Sequence of chain 1.A:
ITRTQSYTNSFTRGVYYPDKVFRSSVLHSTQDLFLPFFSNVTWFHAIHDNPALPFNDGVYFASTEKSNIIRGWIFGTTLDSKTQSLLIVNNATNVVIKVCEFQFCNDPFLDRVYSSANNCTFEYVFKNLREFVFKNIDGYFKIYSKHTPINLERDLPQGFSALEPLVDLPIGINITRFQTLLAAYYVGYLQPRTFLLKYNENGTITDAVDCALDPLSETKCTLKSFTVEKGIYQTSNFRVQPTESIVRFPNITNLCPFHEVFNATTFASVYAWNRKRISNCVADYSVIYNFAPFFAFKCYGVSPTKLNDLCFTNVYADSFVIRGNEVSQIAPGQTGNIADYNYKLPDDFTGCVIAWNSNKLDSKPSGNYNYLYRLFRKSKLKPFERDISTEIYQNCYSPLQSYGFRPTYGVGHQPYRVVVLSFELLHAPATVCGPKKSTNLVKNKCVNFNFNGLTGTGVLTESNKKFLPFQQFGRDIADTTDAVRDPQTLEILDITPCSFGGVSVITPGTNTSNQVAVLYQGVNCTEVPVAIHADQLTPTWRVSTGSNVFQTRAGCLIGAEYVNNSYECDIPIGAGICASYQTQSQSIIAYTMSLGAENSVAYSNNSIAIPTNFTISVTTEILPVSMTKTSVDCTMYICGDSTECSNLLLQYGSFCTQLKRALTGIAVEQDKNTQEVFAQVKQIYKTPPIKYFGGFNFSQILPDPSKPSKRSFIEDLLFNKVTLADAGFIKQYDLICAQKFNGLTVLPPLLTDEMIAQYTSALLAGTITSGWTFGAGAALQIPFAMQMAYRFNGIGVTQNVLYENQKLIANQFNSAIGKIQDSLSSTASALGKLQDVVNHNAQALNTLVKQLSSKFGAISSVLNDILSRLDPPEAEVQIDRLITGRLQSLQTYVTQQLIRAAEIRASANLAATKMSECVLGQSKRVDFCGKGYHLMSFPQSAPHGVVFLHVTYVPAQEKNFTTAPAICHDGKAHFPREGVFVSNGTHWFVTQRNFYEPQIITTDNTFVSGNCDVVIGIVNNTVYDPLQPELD

A protein and the small-molecule ligand that binds it are described below.
Small molecule (SMILES): CC(=O)N[C@@H]1[C@@H](O)[C@H](O)[C@@H](CO)O[C@H]1O

Binding-site contacts:
Ligand atom O7 contacts residue GLN1067 of chain 1.A at 4.2 Å.
Ligand atom O4 contacts residue LEU918 of chain 1.A at 4.2 Å.
Ligand atom C5 contacts residue ASN713 of chain 1.A at 3.6 Å.
Ligand atom C1 contacts residue ASN713 of chain 1.A at 1.4 Å.
Ligand atom C4 contacts residue ASN713 of chain 1.A at 4.2 Å.
Ligand atom O7 contacts residue ASN713 of chain 1.A at 4.0 Å.
Ligand atom O6 contacts residue LEU918 of chain 1.A at 3.9 Å.
Ligand atom C3 contacts residue ASN713 of chain 1.A at 3.8 Å.
Ligand atom C5 contacts residue LEU918 of chain 1.A at 4.3 Å (hydrophobic).
Ligand atom O5 contacts residue ASN713 of chain 1.A at 2.3 Å (h-bond).
Ligand atom O6 contacts residue GLN922 of chain 1.A at 4.0 Å.
Ligand atom O5 contacts residue GLN1067 of chain 1.A at 4.4 Å.
Ligand atom C2 contacts residue ASN713 of chain 1.A at 2.5 Å.
Ligand atom N2 contacts residue ASN713 of chain 1.A at 2.9 Å (h-bond).
Ligand atom C6 contacts residue GLN922 of chain 1.A at 4.4 Å.
Ligand atom C7 contacts residue ASN713 of chain 1.A at 3.7 Å.